Sequence of chain 1.A:
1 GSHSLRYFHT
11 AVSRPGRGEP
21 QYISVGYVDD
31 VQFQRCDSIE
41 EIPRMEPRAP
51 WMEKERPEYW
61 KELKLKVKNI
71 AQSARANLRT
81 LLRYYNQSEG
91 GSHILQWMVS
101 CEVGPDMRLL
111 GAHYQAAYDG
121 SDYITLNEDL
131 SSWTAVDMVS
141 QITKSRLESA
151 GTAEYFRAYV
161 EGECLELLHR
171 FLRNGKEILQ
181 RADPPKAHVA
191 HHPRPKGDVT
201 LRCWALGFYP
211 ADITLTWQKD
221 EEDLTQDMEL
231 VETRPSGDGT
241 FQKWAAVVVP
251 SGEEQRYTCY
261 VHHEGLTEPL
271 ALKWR

Binding-site contacts:
Ligand atom CN contacts residue TYR7 of chain 1.A at 3.3 Å (hydrophobic).
Ligand atom O contacts residue TRP97 of chain 1.A at 3.0 Å (h-bond).
Ligand atom O contacts residue ASN77 of chain 1.A at 3.6 Å (h-bond).
Ligand atom CB contacts residue THR80 of chain 1.A at 3.1 Å.
Ligand atom CD1 contacts residue TYR84 of chain 1.A at 3.7 Å (hydrophobic).
Ligand atom CE2 contacts residue SER73 of chain 1.A at 3.5 Å.
Ligand atom CD2 contacts residue THR143 of chain 1.A at 3.3 Å.
Ligand atom CD2 contacts residue TYR159 of chain 1.A at 3.5 Å (hydrophobic).
Ligand atom CA contacts residue ASN77 of chain 1.A at 3.1 Å.
Ligand atom CE contacts residue TYR22 of chain 1.A at 3.5 Å (hydrophobic).
Ligand atom N contacts residue TYR159 of chain 1.A at 3.2 Å (h-bond).
Ligand atom CE2 contacts residue ASN77 of chain 1.A at 3.1 Å.
Ligand atom CD1 contacts residue TYR114 of chain 1.A at 3.5 Å (hydrophobic).
Ligand atom CZ contacts residue ASN77 of chain 1.A at 2.8 Å.
Ligand atom CD1 contacts residue TRP133 of chain 1.A at 3.5 Å (hydrophobic).
Ligand atom CB contacts residue THR143 of chain 1.A at 3.6 Å.
Ligand atom CG contacts residue TYR7 of chain 1.A at 3.7 Å (hydrophobic).
Ligand atom C contacts residue ASN77 of chain 1.A at 3.5 Å.
Ligand atom CD1 contacts residue THR80 of chain 1.A at 3.7 Å.
Ligand atom CB contacts residue ASN77 of chain 1.A at 3.6 Å.
Ligand atom CD2 contacts residue SER73 of chain 1.A at 3.5 Å.
Ligand atom O1 contacts residue HIS9 of chain 1.A at 2.9 Å (h-bond).
Ligand atom CE2 contacts residue TYR155 of chain 1.A at 3.6 Å (hydrophobic).
Ligand atom CG contacts residue THR143 of chain 1.A at 3.7 Å.
Ligand atom CZ contacts residue PHE156 of chain 1.A at 3.7 Å (hydrophobic).
Ligand atom N contacts residue TYR114 of chain 1.A at 2.9 Å (h-bond).
Ligand atom CD1 contacts residue TRP97 of chain 1.A at 3.3 Å (hydrophobic).
Ligand atom N contacts residue ASN77 of chain 1.A at 2.9 Å (h-bond).
Ligand atom C contacts residue THR143 of chain 1.A at 3.5 Å.
Ligand atom C contacts residue TYR114 of chain 1.A at 3.7 Å (hydrophobic).
Ligand atom CA contacts residue THR143 of chain 1.A at 3.7 Å.
Ligand atom CA contacts residue TYR114 of chain 1.A at 3.6 Å (hydrophobic).
Ligand atom CE1 contacts residue PHE156 of chain 1.A at 3.7 Å (hydrophobic).
Ligand atom O contacts residue THR143 of chain 1.A at 2.6 Å (h-bond).
Ligand atom CD1 contacts residue PHE156 of chain 1.A at 3.7 Å (hydrophobic).
Ligand atom SD contacts residue SER24 of chain 1.A at 3.6 Å.
Ligand atom OG1 contacts residue ASN77 of chain 1.A at 2.7 Å (h-bond).
Ligand atom O1 contacts residue VAL99 of chain 1.A at 3.5 Å.
Ligand atom CN contacts residue TYR159 of chain 1.A at 3.1 Å (hydrophobic).
Ligand atom CG2 contacts residue LEU147 of chain 1.A at 3.3 Å (hydrophobic).

A protein and the small-molecule ligand that binds it are described below.
Small molecule (SMILES): CC[C@H](C)[C@H](NC(=O)[C@H](Cc1ccccc1)NC(=O)[C@H](Cc1ccccc1)NC(=O)[C@H](CCSC)NC=O)C(=O)N[C@@H](CC(N)=O)C(=O)N[C@H](C(=O)N[C@@H](CC(C)C)C(=O)O)[C@@H](C)O